Sequence of chain 2.A:
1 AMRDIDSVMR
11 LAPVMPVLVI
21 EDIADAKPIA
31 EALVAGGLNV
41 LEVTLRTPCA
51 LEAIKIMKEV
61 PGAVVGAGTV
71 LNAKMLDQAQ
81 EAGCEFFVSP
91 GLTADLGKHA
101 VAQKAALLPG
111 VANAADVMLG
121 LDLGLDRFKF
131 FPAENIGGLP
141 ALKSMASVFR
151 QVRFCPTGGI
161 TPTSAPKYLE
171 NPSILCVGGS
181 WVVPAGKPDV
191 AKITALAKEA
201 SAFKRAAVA

Binding-site contacts:
Ligand atom C3 contacts residue GLU21 of chain 2.A at 3.8 Å.
Ligand atom O4 contacts residue ASP22 of chain 2.A at 3.1 Å (salt-bridge).
Ligand atom O1 contacts residue PRO184 of chain 2.A at 3.5 Å (h-bond).
Ligand atom O2 contacts residue PRO184 of chain 2.A at 4.3 Å.
Ligand atom C1 contacts residue GLY186 of chain 2.A at 4.0 Å.
Ligand atom C2 contacts residue ILE29 of chain 2.A at 4.4 Å (hydrophobic).
Ligand atom O3 contacts residue ILE20 of chain 2.A at 3.9 Å.
Ligand atom O4 contacts residue ASP25 of chain 2.A at 2.4 Å (salt-bridge).
Ligand atom C1 contacts residue VAL183 of chain 2.A at 4.0 Å (hydrophobic).
Ligand atom O3 contacts residue ASP22 of chain 2.A at 4.3 Å.
Ligand atom C1 contacts residue ILE29 of chain 2.A at 4.2 Å (hydrophobic).
Ligand atom C2 contacts residue VAL19 of chain 2.A at 3.4 Å (hydrophobic).
Ligand atom C2 contacts residue ASP25 of chain 2.A at 4.4 Å.
Ligand atom C3 contacts residue ASP25 of chain 2.A at 3.3 Å.
Ligand atom O1 contacts residue ILE29 of chain 2.A at 4.3 Å.
Ligand atom O3 contacts residue VAL19 of chain 2.A at 2.9 Å (h-bond).
Ligand atom O3 contacts residue GLU21 of chain 2.A at 2.9 Å (salt-bridge).
Ligand atom C3 contacts residue ASP22 of chain 2.A at 4.1 Å.
Ligand atom C3 contacts residue ILE29 of chain 2.A at 3.7 Å (hydrophobic).
Ligand atom O1 contacts residue VAL183 of chain 2.A at 3.9 Å.
Ligand atom C2 contacts residue GLU21 of chain 2.A at 3.7 Å.
Ligand atom C2 contacts residue ILE20 of chain 2.A at 4.2 Å (hydrophobic).
Ligand atom O2 contacts residue ILE29 of chain 2.A at 4.5 Å.
Ligand atom C1 contacts residue PRO184 of chain 2.A at 4.4 Å (hydrophobic).
Ligand atom O1 contacts residue GLY186 of chain 2.A at 2.9 Å (h-bond).
Ligand atom O2 contacts residue VAL183 of chain 2.A at 3.5 Å.
Ligand atom O4 contacts residue GLU21 of chain 2.A at 3.8 Å.
Ligand atom C3 contacts residue ILE20 of chain 2.A at 4.1 Å (hydrophobic).
Ligand atom O2 contacts residue VAL19 of chain 2.A at 3.3 Å (h-bond).
Ligand atom C1 contacts residue VAL19 of chain 2.A at 3.8 Å (hydrophobic).
Ligand atom C3 contacts residue VAL19 of chain 2.A at 4.2 Å (hydrophobic).

A small-molecule ligand and the protein it binds are described below.
Small molecule (SMILES): O=C(O)C(=O)CO